This small molecule binds to this protein.
Small molecule (SMILES): c1cc(-c2cnc[nH]2)ccn1

Sequence of chain 2.A:
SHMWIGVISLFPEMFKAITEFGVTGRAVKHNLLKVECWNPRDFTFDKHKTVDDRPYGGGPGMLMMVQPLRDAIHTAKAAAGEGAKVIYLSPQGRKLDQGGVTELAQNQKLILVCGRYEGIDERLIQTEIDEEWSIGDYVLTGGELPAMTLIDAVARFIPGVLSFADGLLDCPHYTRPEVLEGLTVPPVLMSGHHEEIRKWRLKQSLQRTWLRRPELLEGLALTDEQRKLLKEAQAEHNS

Binding-site contacts:
Ligand atom N contacts residue VAL145 of chain 2.A at 4.2 Å.
Ligand atom N2 contacts residue ILE141 of chain 2.A at 3.1 Å (h-bond).
Ligand atom N1 contacts residue GLY149 of chain 2.A at 4.2 Å.
Ligand atom C6 contacts residue ILE141 of chain 2.A at 3.9 Å (hydrophobic).
Ligand atom C2 contacts residue PRO97 of chain 2.A at 4.1 Å (hydrophobic).
Ligand atom C3 contacts residue SER96 of chain 2.A at 4.2 Å.
Ligand atom C7 contacts residue PRO97 of chain 2.A at 3.8 Å (hydrophobic).
Ligand atom C4 contacts residue TYR144 of chain 2.A at 3.5 Å (hydrophobic).
Ligand atom C6 contacts residue SER96 of chain 2.A at 3.5 Å.
Ligand atom C2 contacts residue GLY149 of chain 2.A at 3.9 Å.
Ligand atom C1 contacts residue PRO97 of chain 2.A at 3.6 Å (hydrophobic).
Ligand atom C6 contacts residue LEU95 of chain 2.A at 3.9 Å (hydrophobic).
Ligand atom C5 contacts residue GLY142 of chain 2.A at 3.8 Å.
Ligand atom C4 contacts residue PRO97 of chain 2.A at 3.7 Å (hydrophobic).
Ligand atom C2 contacts residue LEU95 of chain 2.A at 4.1 Å (hydrophobic).
Ligand atom C3 contacts residue PRO152 of chain 2.A at 4.0 Å (hydrophobic).
Ligand atom C5 contacts residue TYR144 of chain 2.A at 3.8 Å (hydrophobic).
Ligand atom N2 contacts residue SER96 of chain 2.A at 4.2 Å.
Ligand atom C7 contacts residue PRO152 of chain 2.A at 3.6 Å (hydrophobic).
Ligand atom N contacts residue PRO97 of chain 2.A at 3.7 Å.
Ligand atom C5 contacts residue PRO152 of chain 2.A at 4.1 Å (hydrophobic).
Ligand atom C3 contacts residue PRO97 of chain 2.A at 3.6 Å (hydrophobic).
Ligand atom C4 contacts residue LEU146 of chain 2.A at 4.0 Å (hydrophobic).
Ligand atom C contacts residue LEU146 of chain 2.A at 2.9 Å (hydrophobic).
Ligand atom C5 contacts residue SER140 of chain 2.A at 4.0 Å.
Ligand atom C6 contacts residue PRO97 of chain 2.A at 4.1 Å (hydrophobic).
Ligand atom C6 contacts residue TRP139 of chain 2.A at 4.0 Å (hydrophobic).
Ligand atom N contacts residue LEU146 of chain 2.A at 3.2 Å (h-bond).
Ligand atom N1 contacts residue GLY148 of chain 2.A at 3.8 Å.
Ligand atom N2 contacts residue PRO152 of chain 2.A at 3.8 Å.
Ligand atom N2 contacts residue SER140 of chain 2.A at 3.6 Å (h-bond).
Ligand atom C5 contacts residue ILE141 of chain 2.A at 3.9 Å (hydrophobic).
Ligand atom C4 contacts residue PRO152 of chain 2.A at 4.2 Å (hydrophobic).
Ligand atom N1 contacts residue LEU146 of chain 2.A at 3.9 Å.
Ligand atom C2 contacts residue GLY148 of chain 2.A at 3.8 Å.
Ligand atom C7 contacts residue SER96 of chain 2.A at 3.4 Å.
Ligand atom C6 contacts residue SER140 of chain 2.A at 4.0 Å.
Ligand atom C7 contacts residue LEU95 of chain 2.A at 3.6 Å (hydrophobic).
Ligand atom C6 contacts residue PRO152 of chain 2.A at 3.5 Å (hydrophobic).
Ligand atom C1 contacts residue GLY148 of chain 2.A at 4.2 Å.